Binding-site contacts:
Ligand atom CAP contacts residue ILE322 of chain 1.A at 4.4 Å (hydrophobic).
Ligand atom CBB contacts residue TRP241 of chain 1.A at 3.1 Å (hydrophobic).
Ligand atom CAK contacts residue VAL326 of chain 1.A at 4.5 Å (hydrophobic).
Ligand atom CAI contacts residue PRO325 of chain 1.A at 4.2 Å (hydrophobic).
Ligand atom CAQ contacts residue ARG321 of chain 1.A at 4.0 Å.
Ligand atom CAQ contacts residue ILE322 of chain 1.A at 4.2 Å (hydrophobic).
Ligand atom CAV contacts residue SER329 of chain 1.A at 4.2 Å.
Ligand atom CAD contacts residue PRO325 of chain 1.A at 4.3 Å (hydrophobic).
Ligand atom CAZ contacts residue PRO325 of chain 1.A at 4.3 Å (hydrophobic).
Ligand atom OAW contacts residue SER329 of chain 1.A at 4.1 Å.
Ligand atom CAI contacts residue VAL326 of chain 1.A at 4.1 Å (hydrophobic).

Sequence of chain 1.A:
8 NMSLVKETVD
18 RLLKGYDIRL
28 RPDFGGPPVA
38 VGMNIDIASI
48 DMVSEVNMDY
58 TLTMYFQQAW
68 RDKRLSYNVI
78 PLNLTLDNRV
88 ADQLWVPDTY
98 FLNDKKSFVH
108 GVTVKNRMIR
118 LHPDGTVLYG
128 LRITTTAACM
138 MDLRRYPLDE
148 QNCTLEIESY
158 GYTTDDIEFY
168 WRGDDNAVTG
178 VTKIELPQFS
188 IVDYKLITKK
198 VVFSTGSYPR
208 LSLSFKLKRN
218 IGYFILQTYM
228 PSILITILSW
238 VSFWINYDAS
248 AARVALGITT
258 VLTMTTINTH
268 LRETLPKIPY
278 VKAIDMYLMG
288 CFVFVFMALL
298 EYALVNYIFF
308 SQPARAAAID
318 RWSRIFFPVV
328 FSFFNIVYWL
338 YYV

The protein below binds the small molecule below.
Small molecule (SMILES): CC(C)CCC[C@@H](C)[C@H]1CC[C@H]2[C@@H]3CC=C4C[C@@H](OC(=O)CCC(=O)O)CC[C@]4(C)[C@H]3CC[C@]12C